This small molecule binds to this protein.
Small molecule (SMILES): CC(=O)N[C@H]1[C@H](O[C@H]2[C@H](O)[C@@H](NC(C)=O)CO[C@@H]2CO)O[C@H](CO)[C@@H](O[C@@H]2O[C@H](CO)[C@@H](O)[C@H](O[C@H]3O[C@H](CO)[C@@H](O)[C@H](O)[C@@H]3O)[C@@H]2O)[C@@H]1O

Sequence of chain 3.E:
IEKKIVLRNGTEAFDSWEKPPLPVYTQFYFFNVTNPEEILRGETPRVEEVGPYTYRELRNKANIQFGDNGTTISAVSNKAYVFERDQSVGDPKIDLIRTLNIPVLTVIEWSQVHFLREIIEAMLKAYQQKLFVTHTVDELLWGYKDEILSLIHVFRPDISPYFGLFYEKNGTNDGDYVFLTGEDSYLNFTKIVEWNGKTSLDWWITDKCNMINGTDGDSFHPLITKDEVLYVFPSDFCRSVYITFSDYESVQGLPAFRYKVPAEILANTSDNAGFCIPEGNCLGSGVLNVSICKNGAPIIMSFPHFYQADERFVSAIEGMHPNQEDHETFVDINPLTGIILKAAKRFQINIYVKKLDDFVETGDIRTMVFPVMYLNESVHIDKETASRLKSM

Binding-site contacts:
Ligand atom O5 contacts residue ASN44 of chain 3.E at 2.4 Å (h-bond).
Ligand atom C7 contacts residue THR146 of chain 3.E at 4.2 Å.
Ligand atom C4 contacts residue ASN44 of chain 3.E at 4.3 Å.
Ligand atom C7 contacts residue ASN44 of chain 3.E at 3.4 Å.
Ligand atom C8 contacts residue ILE109 of chain 3.E at 3.8 Å (hydrophobic).
Ligand atom C2 contacts residue LEU108 of chain 3.E at 3.5 Å (hydrophobic).
Ligand atom C7 contacts residue LEU108 of chain 3.E at 3.6 Å (hydrophobic).
Ligand atom C3 contacts residue LEU108 of chain 3.E at 3.5 Å (hydrophobic).
Ligand atom O6 contacts residue ARG110 of chain 3.E at 2.9 Å (salt-bridge).
Ligand atom C8 contacts residue VAL62 of chain 3.E at 3.8 Å (hydrophobic).
Ligand atom N2 contacts residue ASN44 of chain 3.E at 2.9 Å (h-bond).
Ligand atom N2 contacts residue ILE109 of chain 3.E at 4.5 Å.
Ligand atom C1 contacts residue ASN44 of chain 3.E at 1.4 Å.
Ligand atom C1 contacts residue LEU108 of chain 3.E at 3.9 Å (hydrophobic).
Ligand atom O7 contacts residue THR146 of chain 3.E at 3.3 Å.
Ligand atom C8 contacts residue THR146 of chain 3.E at 4.1 Å.
Ligand atom C2 contacts residue ASN44 of chain 3.E at 2.5 Å.
Ligand atom C6 contacts residue ARG110 of chain 3.E at 3.5 Å.
Ligand atom O6 contacts residue VAL45 of chain 3.E at 3.9 Å.
Ligand atom C5 contacts residue ASN44 of chain 3.E at 3.7 Å.
Ligand atom C5 contacts residue ARG110 of chain 3.E at 4.4 Å.
Ligand atom O3 contacts residue LEU108 of chain 3.E at 4.0 Å.
Ligand atom O7 contacts residue ASN44 of chain 3.E at 3.7 Å.
Ligand atom C3 contacts residue ASN44 of chain 3.E at 3.8 Å.
Ligand atom N2 contacts residue LEU108 of chain 3.E at 2.7 Å (h-bond).
Ligand atom O7 contacts residue LEU108 of chain 3.E at 3.7 Å.
Ligand atom C8 contacts residue LEU108 of chain 3.E at 3.7 Å (hydrophobic).
Ligand atom C8 contacts residue ASN44 of chain 3.E at 4.5 Å.